Sequence of chain 1.A:
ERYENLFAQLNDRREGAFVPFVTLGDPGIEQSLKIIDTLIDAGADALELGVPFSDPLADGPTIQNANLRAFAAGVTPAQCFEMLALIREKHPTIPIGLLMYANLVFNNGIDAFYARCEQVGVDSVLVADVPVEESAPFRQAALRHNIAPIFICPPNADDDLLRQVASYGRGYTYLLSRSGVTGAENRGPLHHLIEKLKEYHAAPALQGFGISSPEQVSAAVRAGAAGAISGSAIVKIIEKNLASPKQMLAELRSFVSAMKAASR

A protein and the small-molecule ligand that binds it are described below.
Small molecule (SMILES): Nc1ccccc1SCCCCP(=O)(O)O

Binding-site contacts:
Ligand atom O1 contacts residue ALA185 of chain 1.A at 3.5 Å (h-bond).
Ligand atom O1 contacts residue SER235 of chain 1.A at 2.4 Å (h-bond).
Ligand atom O2 contacts residue SER235 of chain 1.A at 3.5 Å (h-bond).
Ligand atom N1 contacts residue THR183 of chain 1.A at 3.5 Å.
Ligand atom C2 contacts residue LEU100 of chain 1.A at 3.6 Å (hydrophobic).
Ligand atom N1 contacts residue ASP60 of chain 1.A at 3.1 Å (salt-bridge).
Ligand atom C1 contacts residue LEU127 of chain 1.A at 3.5 Å (hydrophobic).
Ligand atom C6 contacts residue PHE212 of chain 1.A at 3.9 Å (hydrophobic).
Ligand atom P1 contacts residue GLY184 of chain 1.A at 3.9 Å.
Ligand atom C10 contacts residue ILE64 of chain 1.A at 3.7 Å (hydrophobic).
Ligand atom O3 contacts residue GLY184 of chain 1.A at 3.4 Å (h-bond).
Ligand atom S1 contacts residue PHE22 of chain 1.A at 3.8 Å.
Ligand atom C7 contacts residue ILE232 of chain 1.A at 3.6 Å (hydrophobic).
Ligand atom C4 contacts residue ASP60 of chain 1.A at 3.9 Å.
Ligand atom C2 contacts residue TYR175 of chain 1.A at 3.7 Å (hydrophobic).
Ligand atom O2 contacts residue GLY213 of chain 1.A at 3.9 Å.
Ligand atom C10 contacts residue SER235 of chain 1.A at 3.5 Å.
Ligand atom C8 contacts residue THR183 of chain 1.A at 3.8 Å.
Ligand atom C7 contacts residue TYR175 of chain 1.A at 3.0 Å (hydrophobic).
Ligand atom O3 contacts residue GLY213 of chain 1.A at 3.0 Å (h-bond).
Ligand atom C3 contacts residue THR183 of chain 1.A at 3.5 Å.
Ligand atom C10 contacts residue GLY234 of chain 1.A at 3.7 Å.
Ligand atom C1 contacts residue TYR175 of chain 1.A at 3.4 Å (hydrophobic).
Ligand atom S1 contacts residue TYR175 of chain 1.A at 3.6 Å.
Ligand atom C5 contacts residue PHE212 of chain 1.A at 3.9 Å (hydrophobic).
Ligand atom O1 contacts residue THR183 of chain 1.A at 3.7 Å.
Ligand atom O2 contacts residue GLY234 of chain 1.A at 3.0 Å (h-bond).
Ligand atom O3 contacts residue THR183 of chain 1.A at 3.8 Å.
Ligand atom C4 contacts residue THR183 of chain 1.A at 3.4 Å.
Ligand atom C3 contacts residue LEU100 of chain 1.A at 3.6 Å (hydrophobic).
Ligand atom C6 contacts residue ILE153 of chain 1.A at 3.7 Å (hydrophobic).
Ligand atom C8 contacts residue TYR175 of chain 1.A at 3.6 Å (hydrophobic).
Ligand atom O3 contacts residue PHE212 of chain 1.A at 3.0 Å.
Ligand atom C1 contacts residue LEU100 of chain 1.A at 3.8 Å (hydrophobic).
Ligand atom P1 contacts residue SER235 of chain 1.A at 3.5 Å.
Ligand atom O1 contacts residue GLY184 of chain 1.A at 3.1 Å (h-bond).
Ligand atom C9 contacts residue GLY234 of chain 1.A at 3.6 Å.
Ligand atom N1 contacts residue LEU100 of chain 1.A at 3.7 Å.
Ligand atom P1 contacts residue GLY234 of chain 1.A at 3.9 Å.
Ligand atom C10 contacts residue THR183 of chain 1.A at 3.5 Å.